Binding-site contacts:
Ligand atom C13 contacts residue HEM1 of chain 1.GA at 3.3 Å.
Ligand atom C11 contacts residue VAL296 of chain 1.D at 3.8 Å (hydrophobic).
Ligand atom C18 contacts residue HEM1 of chain 1.GA at 3.2 Å.
Ligand atom C14 contacts residue VAL296 of chain 1.D at 3.5 Å (hydrophobic).
Ligand atom C03 contacts residue HEM1 of chain 1.GA at 3.3 Å.
Ligand atom C09 contacts residue GLU321 of chain 1.D at 3.5 Å.
Ligand atom C02 contacts residue HEM1 of chain 1.GA at 3.7 Å.
Ligand atom C07 contacts residue HEM1 of chain 1.GA at 3.8 Å.
Ligand atom C07 contacts residue GLY315 of chain 1.D at 3.6 Å.
Ligand atom C02 contacts residue GLU321 of chain 1.D at 3.5 Å.
Ligand atom N01 contacts residue GLU321 of chain 1.D at 2.6 Å (salt-bridge).
Ligand atom C04 contacts residue PRO294 of chain 1.D at 3.8 Å (hydrophobic).
Ligand atom C22 contacts residue PHE65 of chain 1.D at 3.6 Å (hydrophobic).
Ligand atom C13 contacts residue VAL296 of chain 1.D at 3.7 Å (hydrophobic).
Ligand atom N02 contacts residue TRP316 of chain 1.D at 3.0 Å (h-bond).
Ligand atom C06 contacts residue PRO294 of chain 1.D at 3.8 Å (hydrophobic).
Ligand atom N20 contacts residue HEM1 of chain 1.GA at 3.0 Å (h-bond).
Ligand atom C06 contacts residue GLU321 of chain 1.D at 3.5 Å.
Ligand atom N02 contacts residue HEM1 of chain 1.GA at 3.2 Å.
Ligand atom C14 contacts residue HEM1 of chain 1.GA at 3.2 Å.
Ligand atom C09 contacts residue HEM1 of chain 1.GA at 3.2 Å.
Ligand atom C22 contacts residue TYR435 of chain 1.D at 3.8 Å (hydrophobic).
Ligand atom C03 contacts residue PRO294 of chain 1.D at 3.8 Å (hydrophobic).
Ligand atom C08 contacts residue GLU321 of chain 1.D at 3.4 Å.
Ligand atom C16 contacts residue HEM1 of chain 1.GA at 3.4 Å.
Ligand atom C16 contacts residue VAL296 of chain 1.D at 3.6 Å (hydrophobic).
Ligand atom C21 contacts residue HEM1 of chain 1.GA at 3.5 Å.
Ligand atom C11 contacts residue HEM1 of chain 1.GA at 3.3 Å.
Ligand atom C07 contacts residue PHE313 of chain 1.D at 3.7 Å (hydrophobic).
Ligand atom C12 contacts residue HEM1 of chain 1.GA at 3.5 Å.
Ligand atom C15 contacts residue VAL296 of chain 1.D at 3.5 Å (hydrophobic).
Ligand atom C21 contacts residue TRP407 of chain 1.D at 3.5 Å (hydrophobic).
Ligand atom F12 contacts residue HEM1 of chain 1.GA at 2.9 Å.
Ligand atom N02 contacts residue TYR317 of chain 1.D at 3.8 Å.
Ligand atom N02 contacts residue GLU321 of chain 1.D at 2.7 Å (salt-bridge).
Ligand atom F16 contacts residue HEM1 of chain 1.GA at 3.4 Å.
Ligand atom C02 contacts residue TRP316 of chain 1.D at 3.8 Å (hydrophobic).
Ligand atom C07 contacts residue PRO294 of chain 1.D at 3.6 Å (hydrophobic).
Ligand atom C19 contacts residue HEM1 of chain 1.GA at 3.6 Å.
Ligand atom C05 contacts residue VAL296 of chain 1.D at 3.6 Å (hydrophobic).

This protein binds this small molecule.
Small molecule (SMILES): Cc1cc(N)nc(CCc2c(F)ccc(CCCN(C)C)c2F)c1

Sequence of chain 1.D:
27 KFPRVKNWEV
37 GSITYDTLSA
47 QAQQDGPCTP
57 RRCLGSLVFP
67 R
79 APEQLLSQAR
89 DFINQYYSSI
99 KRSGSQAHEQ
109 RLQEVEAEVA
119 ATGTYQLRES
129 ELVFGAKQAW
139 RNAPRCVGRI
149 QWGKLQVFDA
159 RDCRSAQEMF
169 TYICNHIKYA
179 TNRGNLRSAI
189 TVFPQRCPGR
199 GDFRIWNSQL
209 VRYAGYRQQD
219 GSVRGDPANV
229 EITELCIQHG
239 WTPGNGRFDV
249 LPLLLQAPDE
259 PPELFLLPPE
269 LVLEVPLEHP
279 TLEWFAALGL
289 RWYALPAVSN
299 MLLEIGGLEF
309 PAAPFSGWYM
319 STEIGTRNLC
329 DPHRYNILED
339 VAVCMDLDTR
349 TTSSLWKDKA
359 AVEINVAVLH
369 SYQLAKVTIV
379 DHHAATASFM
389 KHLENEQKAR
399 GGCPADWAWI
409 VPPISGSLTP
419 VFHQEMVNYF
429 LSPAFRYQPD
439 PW